Sequence of chain 1.E:
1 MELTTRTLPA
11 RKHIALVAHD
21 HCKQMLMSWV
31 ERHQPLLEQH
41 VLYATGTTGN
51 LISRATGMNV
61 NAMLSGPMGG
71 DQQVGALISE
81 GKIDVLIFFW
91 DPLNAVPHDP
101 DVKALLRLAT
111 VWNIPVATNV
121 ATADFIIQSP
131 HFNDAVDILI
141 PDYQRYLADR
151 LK

Sequence of chain 1.B:
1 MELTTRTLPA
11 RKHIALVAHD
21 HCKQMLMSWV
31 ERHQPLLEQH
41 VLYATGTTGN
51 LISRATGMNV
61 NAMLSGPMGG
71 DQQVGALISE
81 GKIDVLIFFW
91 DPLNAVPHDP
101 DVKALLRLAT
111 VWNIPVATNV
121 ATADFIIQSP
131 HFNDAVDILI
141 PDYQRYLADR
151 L

Binding-site contacts:
Ligand atom O1P contacts residue GLY66 of chain 1.E at 3.2 Å (h-bond).
Ligand atom N2 contacts residue VAL17 of chain 1.E at 3.5 Å.
Ligand atom C2 contacts residue VAL17 of chain 1.E at 3.7 Å (hydrophobic).
Ligand atom O1 contacts residue GLY66 of chain 1.E at 4.0 Å.
Ligand atom O4P contacts residue SER65 of chain 1.E at 2.7 Å (h-bond).
Ligand atom P contacts residue THR47 of chain 1.E at 3.6 Å.
Ligand atom O1 contacts residue HIS19 of chain 1.E at 3.3 Å.
Ligand atom C2 contacts residue THR45 of chain 1.E at 3.5 Å.
Ligand atom C1 contacts residue HIS98 of chain 1.E at 3.6 Å.
Ligand atom O3P contacts residue THR45 of chain 1.E at 2.4 Å (h-bond).
Ligand atom O1 contacts residue PRO67 of chain 1.E at 3.9 Å.
Ligand atom P contacts residue LYS23 of chain 1.E at 4.0 Å.
Ligand atom O4P contacts residue THR47 of chain 1.E at 2.7 Å (h-bond).
Ligand atom C1 contacts residue GLY66 of chain 1.E at 3.8 Å.
Ligand atom C2 contacts residue ALA18 of chain 1.E at 3.5 Å (hydrophobic).
Ligand atom C1 contacts residue ASP71 of chain 1.E at 3.9 Å.
Ligand atom O4P contacts residue GLY66 of chain 1.E at 3.3 Å (h-bond).
Ligand atom P contacts residue GLY66 of chain 1.E at 3.9 Å.
Ligand atom O2P contacts residue ARG150 of chain 1.B at 2.7 Å (salt-bridge).
Ligand atom O1 contacts residue HIS98 of chain 1.E at 2.8 Å (h-bond).
Ligand atom O4P contacts residue GLY46 of chain 1.E at 3.9 Å.
Ligand atom O1P contacts residue THR45 of chain 1.E at 3.8 Å.
Ligand atom N2 contacts residue HIS98 of chain 1.E at 3.8 Å.
Ligand atom O2 contacts residue VAL102 of chain 1.E at 3.7 Å.
Ligand atom O2P contacts residue ASP20 of chain 1.E at 4.0 Å.
Ligand atom O2 contacts residue HIS98 of chain 1.E at 3.0 Å (h-bond).
Ligand atom O2 contacts residue ASP71 of chain 1.E at 2.4 Å (salt-bridge).
Ligand atom O2P contacts residue THR47 of chain 1.E at 3.1 Å (h-bond).
Ligand atom N2 contacts residue ASP71 of chain 1.E at 2.9 Å (salt-bridge).
Ligand atom P contacts residue THR48 of chain 1.E at 3.9 Å.
Ligand atom O2 contacts residue PHE88 of chain 1.E at 3.6 Å.
Ligand atom O2P contacts residue LYS23 of chain 1.E at 2.7 Å (salt-bridge).
Ligand atom C1 contacts residue HIS19 of chain 1.E at 3.4 Å.
Ligand atom N2 contacts residue HIS19 of chain 1.E at 3.6 Å (h-bond).
Ligand atom N2 contacts residue PHE88 of chain 1.E at 4.0 Å.
Ligand atom O3P contacts residue THR48 of chain 1.E at 2.7 Å (h-bond).
Ligand atom N2 contacts residue GLY66 of chain 1.E at 4.0 Å.
Ligand atom O2 contacts residue HIS19 of chain 1.E at 3.0 Å (h-bond).
Ligand atom O3P contacts residue THR47 of chain 1.E at 3.7 Å.
Ligand atom P contacts residue THR45 of chain 1.E at 3.5 Å.

The small molecule below binds the protein below.
Small molecule (SMILES): O=C(COP(=O)(O)O)NO